The protein below binds the small molecule below.
Small molecule (SMILES): CNC(=O)c1ccccc1Nc1cc(NC2CCOCC2)ncc1Cl

Binding-site contacts:
Ligand atom N3 contacts residue MET98 of chain 1.A at 3.0 Å (h-bond).
Ligand atom N2 contacts residue MET98 of chain 1.A at 2.9 Å (h-bond).
Ligand atom C8 contacts residue LEU146 of chain 1.A at 3.5 Å (hydrophobic).
Ligand atom C11 contacts residue MET98 of chain 1.A at 3.6 Å (hydrophobic).
Ligand atom O1 contacts residue THR100 of chain 1.A at 3.4 Å.
Ligand atom CL contacts residue GLN95 of chain 1.A at 3.0 Å.
Ligand atom C10 contacts residue LEU146 of chain 1.A at 3.8 Å (hydrophobic).
Ligand atom N2 contacts residue ALA42 of chain 1.A at 3.8 Å.
Ligand atom C6 contacts residue VAL29 of chain 1.A at 3.6 Å (hydrophobic).
Ligand atom C13 contacts residue MET98 of chain 1.A at 3.7 Å (hydrophobic).
Ligand atom C16 contacts residue THR100 of chain 1.A at 3.7 Å.
Ligand atom N1 contacts residue VAL29 of chain 1.A at 3.8 Å.
Ligand atom C17 contacts residue THR100 of chain 1.A at 3.8 Å.
Ligand atom C11 contacts residue LEU146 of chain 1.A at 3.8 Å (hydrophobic).
Ligand atom C10 contacts residue MET98 of chain 1.A at 3.8 Å (hydrophobic).
Ligand atom C9 contacts residue LEU146 of chain 1.A at 3.6 Å (hydrophobic).
Ligand atom C contacts residue ASN144 of chain 1.A at 3.6 Å.
Ligand atom C12 contacts residue ALA42 of chain 1.A at 3.5 Å (hydrophobic).
Ligand atom C14 contacts residue GLU99 of chain 1.A at 3.7 Å.
Ligand atom C contacts residue CYS156 of chain 1.A at 3.6 Å (hydrophobic).
Ligand atom C3 contacts residue GLY24 of chain 1.A at 3.7 Å.
Ligand atom C contacts residue SER143 of chain 1.A at 3.9 Å.
Ligand atom C7 contacts residue VAL29 of chain 1.A at 3.9 Å (hydrophobic).
Ligand atom C12 contacts residue LEU146 of chain 1.A at 3.6 Å (hydrophobic).
Ligand atom O1 contacts residue LYS104 of chain 1.A at 3.7 Å.
Ligand atom C6 contacts residue ILE21 of chain 1.A at 3.8 Å (hydrophobic).
Ligand atom C15 contacts residue GLU99 of chain 1.A at 3.7 Å.
Ligand atom C4 contacts residue GLY24 of chain 1.A at 3.8 Å.
Ligand atom C16 contacts residue ASP101 of chain 1.A at 3.6 Å.
Ligand atom C4 contacts residue GLU23 of chain 1.A at 3.5 Å.
Ligand atom C14 contacts residue MET98 of chain 1.A at 3.5 Å (hydrophobic).
Ligand atom C contacts residue LEU146 of chain 1.A at 3.9 Å (hydrophobic).
Ligand atom N2 contacts residue LEU97 of chain 1.A at 3.8 Å.
Ligand atom CL contacts residue ALA42 of chain 1.A at 3.9 Å.
Ligand atom C11 contacts residue ALA42 of chain 1.A at 3.3 Å (hydrophobic).
Ligand atom O contacts residue LYS44 of chain 1.A at 3.8 Å.
Ligand atom C11 contacts residue ASP96 of chain 1.A at 3.3 Å.
Ligand atom C13 contacts residue ILE21 of chain 1.A at 3.8 Å (hydrophobic).
Ligand atom O1 contacts residue GLU99 of chain 1.A at 3.5 Å (salt-bridge).
Ligand atom N2 contacts residue ASP96 of chain 1.A at 3.9 Å.

Sequence of chain 1.A:
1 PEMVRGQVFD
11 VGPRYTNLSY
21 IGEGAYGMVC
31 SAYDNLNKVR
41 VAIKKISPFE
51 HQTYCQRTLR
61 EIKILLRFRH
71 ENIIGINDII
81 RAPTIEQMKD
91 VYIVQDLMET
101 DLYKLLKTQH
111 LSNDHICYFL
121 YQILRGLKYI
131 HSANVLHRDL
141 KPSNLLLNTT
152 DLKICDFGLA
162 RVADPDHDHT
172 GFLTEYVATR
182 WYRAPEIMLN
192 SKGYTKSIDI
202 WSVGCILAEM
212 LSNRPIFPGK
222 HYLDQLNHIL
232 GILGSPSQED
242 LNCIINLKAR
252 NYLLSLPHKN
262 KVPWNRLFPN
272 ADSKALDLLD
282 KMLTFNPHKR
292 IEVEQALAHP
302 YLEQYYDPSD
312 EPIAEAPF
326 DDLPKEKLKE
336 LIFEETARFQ